Sequence of chain 8.A:
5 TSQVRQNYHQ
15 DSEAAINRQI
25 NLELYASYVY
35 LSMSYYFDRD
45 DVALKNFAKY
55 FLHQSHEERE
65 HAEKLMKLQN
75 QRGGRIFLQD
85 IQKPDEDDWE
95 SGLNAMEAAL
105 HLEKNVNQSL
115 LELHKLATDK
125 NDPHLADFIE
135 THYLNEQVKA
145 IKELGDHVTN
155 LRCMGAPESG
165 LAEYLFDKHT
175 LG

Binding-site contacts:
Ligand atom O19 contacts residue CYS157 of chain 19.A at 3.1 Å.
Ligand atom N17 contacts residue CYS157 of chain 19.A at 3.9 Å.
Ligand atom O19 contacts residue GLY164 of chain 8.A at 4.4 Å.
Ligand atom C18 contacts residue CYS157 of chain 19.A at 2.8 Å (hydrophobic).
Ligand atom C21 contacts residue ASP45 of chain 8.A at 4.2 Å.
Ligand atom C22 contacts residue CYS157 of chain 19.A at 4.0 Å (hydrophobic).
Ligand atom C20 contacts residue CYS157 of chain 19.A at 1.8 Å (hydrophobic).
Ligand atom C21 contacts residue CYS157 of chain 19.A at 2.8 Å (hydrophobic).

This protein binds this small molecule.
Small molecule (SMILES): CCCCSC(=S)SC(C)(C)C(=O)NCCN1C(=O)CCC1=O

Sequence of chain 19.A:
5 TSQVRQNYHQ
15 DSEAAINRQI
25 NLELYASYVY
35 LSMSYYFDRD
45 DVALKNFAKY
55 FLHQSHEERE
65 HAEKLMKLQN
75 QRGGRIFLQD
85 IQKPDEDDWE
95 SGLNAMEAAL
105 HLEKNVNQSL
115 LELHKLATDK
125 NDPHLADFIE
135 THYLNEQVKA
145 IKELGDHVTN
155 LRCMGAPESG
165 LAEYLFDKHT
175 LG